Sequence of chain 1.A:
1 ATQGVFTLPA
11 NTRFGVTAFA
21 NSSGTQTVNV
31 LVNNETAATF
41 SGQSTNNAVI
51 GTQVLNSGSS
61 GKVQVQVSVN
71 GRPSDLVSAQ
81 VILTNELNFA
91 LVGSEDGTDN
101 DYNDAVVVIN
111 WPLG

This protein binds this small molecule.
Small molecule (SMILES): CC(C)C[C@@H](N)C(=O)N[C@H](CCCCN)C(=O)N[C@H](C)C(=O)N[C@H](CC(C)C)C(=O)N[C@H](C)C(=O)N[C@H](CCCCN)C(=O)N[C@H](C)C(=O)N[C@H](C)C=O

Binding-site contacts:
Ligand atom CB contacts residue SER23 of chain 1.A at 4.1 Å.
Ligand atom O contacts residue ZDC1 of chain 1.E at 3.6 Å.
Ligand atom N contacts residue ZDC1 of chain 1.E at 3.3 Å (h-bond).
Ligand atom CB contacts residue GLY24 of chain 1.A at 3.9 Å.
Ligand atom CG contacts residue GLY24 of chain 1.A at 4.1 Å.
Ligand atom N contacts residue GLY24 of chain 1.A at 4.5 Å.
Ligand atom CB contacts residue ZDC1 of chain 1.E at 3.5 Å.
Ligand atom CG contacts residue ZDC1 of chain 1.E at 4.1 Å.
Ligand atom N contacts residue SER23 of chain 1.A at 4.2 Å.
Ligand atom C contacts residue ZDC1 of chain 1.E at 3.0 Å.
Ligand atom N contacts residue ZDC1 of chain 1.E at 1.1 Å.
Ligand atom CD1 contacts residue SER23 of chain 1.A at 3.0 Å.
Ligand atom CA contacts residue ZDC1 of chain 1.E at 2.3 Å.
Ligand atom CA contacts residue SER23 of chain 1.A at 3.8 Å.
Ligand atom CG contacts residue SER23 of chain 1.A at 4.0 Å.
Ligand atom CA contacts residue GLY24 of chain 1.A at 4.5 Å.